Binding-site contacts:
Ligand atom N01 contacts residue TRP210 of chain 1.A at 3.7 Å.
Ligand atom N14 contacts residue PRO203 of chain 1.A at 3.6 Å.
Ligand atom C08 contacts residue LEU199 of chain 1.A at 3.9 Å (hydrophobic).
Ligand atom O04 contacts residue THR200 of chain 1.A at 2.9 Å (h-bond).
Ligand atom C07 contacts residue LEU199 of chain 1.A at 3.8 Å (hydrophobic).
Ligand atom N01 contacts residue HIS95 of chain 1.A at 3.5 Å.
Ligand atom N11 contacts residue HIS201 of chain 1.A at 3.2 Å.
Ligand atom C05 contacts residue HIS95 of chain 1.A at 3.9 Å.
Ligand atom N14 contacts residue PRO202 of chain 1.A at 2.5 Å (h-bond).
Ligand atom C06 contacts residue HIS201 of chain 1.A at 3.3 Å.
Ligand atom O13 contacts residue HIS201 of chain 1.A at 4.0 Å.
Ligand atom O03 contacts residue ZN1 of chain 1.C at 1.9 Å.
Ligand atom O03 contacts residue HIS120 of chain 1.A at 3.4 Å (h-bond).
Ligand atom N14 contacts residue HIS201 of chain 1.A at 3.7 Å.
Ligand atom S02 contacts residue ZN1 of chain 1.C at 3.0 Å.
Ligand atom O03 contacts residue HIS97 of chain 1.A at 3.3 Å (h-bond).
Ligand atom C15 contacts residue PRO202 of chain 1.A at 3.3 Å (hydrophobic).
Ligand atom C07 contacts residue HIS201 of chain 1.A at 3.7 Å.
Ligand atom C09 contacts residue LEU199 of chain 1.A at 3.9 Å (hydrophobic).
Ligand atom O03 contacts residue THR200 of chain 1.A at 2.9 Å (h-bond).
Ligand atom N01 contacts residue HIS120 of chain 1.A at 3.4 Å (h-bond).
Ligand atom C05 contacts residue LEU199 of chain 1.A at 3.7 Å (hydrophobic).
Ligand atom C10 contacts residue LEU199 of chain 1.A at 3.8 Å (hydrophobic).
Ligand atom N01 contacts residue VAL144 of chain 1.A at 3.5 Å.
Ligand atom BR1 contacts residue LEU142 of chain 1.A at 3.5 Å.
Ligand atom N01 contacts residue ZN1 of chain 1.C at 3.1 Å.
Ligand atom O04 contacts residue TRP210 of chain 1.A at 3.5 Å.
Ligand atom C12 contacts residue HIS201 of chain 1.A at 3.5 Å.
Ligand atom O04 contacts residue SER198 of chain 1.A at 3.9 Å.
Ligand atom O26 contacts residue PRO203 of chain 1.A at 3.5 Å.
Ligand atom O03 contacts residue HIS201 of chain 1.A at 3.3 Å (h-bond).
Ligand atom C06 contacts residue LEU199 of chain 1.A at 3.7 Å (hydrophobic).
Ligand atom S02 contacts residue HIS120 of chain 1.A at 3.9 Å.
Ligand atom BR1 contacts residue ALA136 of chain 1.A at 3.5 Å.
Ligand atom C12 contacts residue PRO202 of chain 1.A at 3.6 Å (hydrophobic).
Ligand atom C10 contacts residue HIS95 of chain 1.A at 3.8 Å.
Ligand atom N11 contacts residue PRO202 of chain 1.A at 3.8 Å.
Ligand atom S02 contacts residue HIS95 of chain 1.A at 3.9 Å.
Ligand atom O03 contacts residue HIS95 of chain 1.A at 3.3 Å (h-bond).
Ligand atom O04 contacts residue LEU199 of chain 1.A at 3.1 Å.

This small molecule binds to this protein.
Small molecule (SMILES): NS(=O)(=O)c1cccc(NC(=O)NCCNCc2ccc(Br)cc2O)c1

Sequence of chain 1.A:
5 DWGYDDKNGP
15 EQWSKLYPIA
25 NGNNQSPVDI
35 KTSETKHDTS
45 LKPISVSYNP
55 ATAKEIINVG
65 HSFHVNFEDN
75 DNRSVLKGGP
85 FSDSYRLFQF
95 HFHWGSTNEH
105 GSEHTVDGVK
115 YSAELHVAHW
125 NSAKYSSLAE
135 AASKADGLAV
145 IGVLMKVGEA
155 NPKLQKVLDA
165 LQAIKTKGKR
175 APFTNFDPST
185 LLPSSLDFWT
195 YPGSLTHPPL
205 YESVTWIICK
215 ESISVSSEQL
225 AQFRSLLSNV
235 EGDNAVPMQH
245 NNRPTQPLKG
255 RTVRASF